Binding-site contacts:
Ligand atom C91 contacts residue ARG143 of chain 3.A at 3.7 Å.
Ligand atom C8 contacts residue ARG143 of chain 3.A at 3.9 Å.
Ligand atom C3 contacts residue TYR324 of chain 3.A at 3.6 Å (hydrophobic).
Ligand atom C11 contacts residue ILE141 of chain 3.A at 4.1 Å (hydrophobic).
Ligand atom C6 contacts residue GLU196 of chain 3.A at 3.7 Å.
Ligand atom C9 contacts residue ALA165 of chain 3.A at 3.9 Å (hydrophobic).
Ligand atom C10 contacts residue ARG70 of chain 3.A at 3.9 Å.
Ligand atom C11 contacts residue TRP97 of chain 3.A at 3.7 Å (hydrophobic).
Ligand atom O1B contacts residue TYR324 of chain 3.A at 3.9 Å.
Ligand atom C7 contacts residue ARG211 of chain 3.A at 4.0 Å.
Ligand atom N4 contacts residue ASP69 of chain 3.A at 2.5 Å (salt-bridge).
Ligand atom C2 contacts residue GLU196 of chain 3.A at 4.1 Å.
Ligand atom C82 contacts residue ASN213 of chain 3.A at 3.4 Å.
Ligand atom O1B contacts residue ARG290 of chain 3.A at 2.6 Å (salt-bridge).
Ligand atom C1 contacts residue TYR324 of chain 3.A at 3.3 Å (hydrophobic).
Ligand atom C1 contacts residue ARG211 of chain 3.A at 3.8 Å.
Ligand atom C9 contacts residue ARG143 of chain 3.A at 3.5 Å.
Ligand atom O1A contacts residue ARG290 of chain 3.A at 2.7 Å (salt-bridge).
Ligand atom C4 contacts residue ASP69 of chain 3.A at 3.3 Å.
Ligand atom C11 contacts residue SER98 of chain 3.A at 4.1 Å.
Ligand atom C81 contacts residue GLU196 of chain 3.A at 4.0 Å.
Ligand atom C91 contacts residue ARG70 of chain 3.A at 4.1 Å.
Ligand atom C4 contacts residue TYR324 of chain 3.A at 3.8 Å (hydrophobic).
Ligand atom O10 contacts residue ARG70 of chain 3.A at 2.8 Å (salt-bridge).
Ligand atom C81 contacts residue GLU195 of chain 3.A at 3.6 Å.
Ligand atom C4 contacts residue GLU37 of chain 3.A at 3.9 Å.
Ligand atom C7 contacts residue TYR324 of chain 3.A at 3.9 Å (hydrophobic).
Ligand atom O1A contacts residue ARG36 of chain 3.A at 3.0 Å (salt-bridge).
Ligand atom N4 contacts residue GLU37 of chain 3.A at 3.2 Å (salt-bridge).
Ligand atom O1A contacts residue TYR324 of chain 3.A at 3.7 Å.
Ligand atom C1 contacts residue ARG290 of chain 3.A at 3.3 Å.
Ligand atom C91 contacts residue ILE141 of chain 3.A at 3.8 Å (hydrophobic).
Ligand atom C82 contacts residue ARG211 of chain 3.A at 3.8 Å.
Ligand atom C5 contacts residue ASP69 of chain 3.A at 3.9 Å.
Ligand atom O10 contacts residue ASP69 of chain 3.A at 3.4 Å.
Ligand atom O1B contacts residue ARG211 of chain 3.A at 3.1 Å (salt-bridge).
Ligand atom C3 contacts residue ARG36 of chain 3.A at 3.9 Å.
Ligand atom C3 contacts residue ASP69 of chain 3.A at 3.1 Å.
Ligand atom C2 contacts residue ARG211 of chain 3.A at 4.0 Å.
Ligand atom C2 contacts residue TYR324 of chain 3.A at 2.9 Å (hydrophobic).

The small molecule below binds the protein below.
Small molecule (SMILES): CCC(CC)O[C@@H]1C=C(C(=O)O)C[C@H](N)[C@H]1NC(C)=O

Sequence of chain 3.A:
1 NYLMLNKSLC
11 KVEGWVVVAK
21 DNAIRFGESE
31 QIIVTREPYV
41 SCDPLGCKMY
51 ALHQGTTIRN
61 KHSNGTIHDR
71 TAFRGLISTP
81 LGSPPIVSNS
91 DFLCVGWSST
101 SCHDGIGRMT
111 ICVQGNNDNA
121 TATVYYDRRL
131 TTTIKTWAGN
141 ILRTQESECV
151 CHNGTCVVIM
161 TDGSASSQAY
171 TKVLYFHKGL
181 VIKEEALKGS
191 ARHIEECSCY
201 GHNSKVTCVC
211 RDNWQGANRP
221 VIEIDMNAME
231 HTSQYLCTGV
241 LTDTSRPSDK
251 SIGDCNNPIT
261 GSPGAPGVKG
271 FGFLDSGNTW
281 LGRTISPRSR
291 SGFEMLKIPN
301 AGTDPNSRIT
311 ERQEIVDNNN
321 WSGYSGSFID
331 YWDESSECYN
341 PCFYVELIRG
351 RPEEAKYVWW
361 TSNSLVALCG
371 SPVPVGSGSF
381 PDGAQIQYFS